This protein binds this small molecule.
Small molecule (SMILES): O=C(Nc1ccccc1)c1cc([N+](=O)[O-])ccc1Cl

Sequence of chain 1.B:
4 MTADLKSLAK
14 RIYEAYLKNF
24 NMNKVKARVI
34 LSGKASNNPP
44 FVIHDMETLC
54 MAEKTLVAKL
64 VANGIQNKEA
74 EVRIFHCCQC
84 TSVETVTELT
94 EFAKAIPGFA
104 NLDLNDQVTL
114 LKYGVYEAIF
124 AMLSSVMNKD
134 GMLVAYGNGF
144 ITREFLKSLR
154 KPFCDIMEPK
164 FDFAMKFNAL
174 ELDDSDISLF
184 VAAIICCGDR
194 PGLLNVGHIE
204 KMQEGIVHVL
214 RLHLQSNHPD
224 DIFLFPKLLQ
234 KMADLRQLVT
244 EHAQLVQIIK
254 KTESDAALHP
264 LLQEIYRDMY

Binding-site contacts:
Ligand atom O3 contacts residue VAL137 of chain 1.B at 3.8 Å.
Ligand atom C4 contacts residue ILE144 of chain 1.B at 4.3 Å (hydrophobic).
Ligand atom N1 contacts residue VAL137 of chain 1.B at 3.3 Å.
Ligand atom C2 contacts residue CYS80 of chain 1.B at 4.3 Å (hydrophobic).
Ligand atom C5 contacts residue LEU52 of chain 1.B at 4.1 Å (hydrophobic).
Ligand atom C3 contacts residue ILE144 of chain 1.B at 4.1 Å (hydrophobic).
Ligand atom C8 contacts residue VAL137 of chain 1.B at 4.1 Å (hydrophobic).
Ligand atom N2 contacts residue THR84 of chain 1.B at 3.4 Å.
Ligand atom C13 contacts residue VAL137 of chain 1.B at 3.6 Å (hydrophobic).
Ligand atom C13 contacts residue MET135 of chain 1.B at 4.0 Å (hydrophobic).
Ligand atom C6 contacts residue ILE46 of chain 1.B at 4.1 Å (hydrophobic).
Ligand atom C1 contacts residue MET135 of chain 1.B at 4.3 Å (hydrophobic).
Ligand atom C9 contacts residue MET135 of chain 1.B at 4.1 Å (hydrophobic).
Ligand atom O3 contacts residue LEU136 of chain 1.B at 3.7 Å.
Ligand atom C1 contacts residue CYS81 of chain 1.B at 3.3 Å (hydrophobic).
Ligand atom C7 contacts residue VAL137 of chain 1.B at 3.8 Å (hydrophobic).
Ligand atom C1 contacts residue VAL137 of chain 1.B at 3.8 Å (hydrophobic).
Ligand atom O1 contacts residue ILE77 of chain 1.B at 3.8 Å.
Ligand atom N1 contacts residue CYS80 of chain 1.B at 4.3 Å.
Ligand atom C11 contacts residue THR84 of chain 1.B at 3.8 Å.
Ligand atom O3 contacts residue ALA138 of chain 1.B at 4.2 Å.
Ligand atom C12 contacts residue MET135 of chain 1.B at 4.3 Å (hydrophobic).
Ligand atom C12 contacts residue THR84 of chain 1.B at 3.8 Å.
Ligand atom C5 contacts residue ILE46 of chain 1.B at 3.3 Å (hydrophobic).
Ligand atom C7 contacts residue CYS80 of chain 1.B at 4.0 Å (hydrophobic).
Ligand atom C9 contacts residue CYS81 of chain 1.B at 1.8 Å (hydrophobic).
Ligand atom C2 contacts residue VAL137 of chain 1.B at 3.7 Å (hydrophobic).
Ligand atom C8 contacts residue CYS81 of chain 1.B at 2.9 Å (hydrophobic).
Ligand atom C8 contacts residue MET135 of chain 1.B at 3.9 Å (hydrophobic).
Ligand atom C13 contacts residue THR84 of chain 1.B at 4.2 Å.
Ligand atom C10 contacts residue CYS81 of chain 1.B at 2.6 Å (hydrophobic).
Ligand atom C11 contacts residue CYS81 of chain 1.B at 4.0 Å (hydrophobic).
Ligand atom O1 contacts residue CYS81 of chain 1.B at 3.1 Å (h-bond).
Ligand atom C4 contacts residue ILE46 of chain 1.B at 3.6 Å (hydrophobic).
Ligand atom O2 contacts residue THR84 of chain 1.B at 3.5 Å.
Ligand atom C13 contacts residue CYS81 of chain 1.B at 4.1 Å (hydrophobic).
Ligand atom C4 contacts residue LEU52 of chain 1.B at 3.9 Å (hydrophobic).
Ligand atom O2 contacts residue LEU126 of chain 1.B at 3.8 Å.
Ligand atom C6 contacts residue VAL137 of chain 1.B at 4.2 Å (hydrophobic).
Ligand atom O3 contacts residue THR84 of chain 1.B at 3.9 Å.